The small molecule below binds the protein below.
Small molecule (SMILES): CC(=O)N[C@@H]1[C@@H](O)[C@H](O)[C@@H](CO)O[C@H]1O

Binding-site contacts:
Ligand atom C7 contacts residue ASN163 of chain 1.A at 3.5 Å.
Ligand atom C2 contacts residue ASN163 of chain 1.A at 2.5 Å.
Ligand atom C3 contacts residue FUC3 of chain 1.B at 3.9 Å.
Ligand atom C8 contacts residue FUC3 of chain 1.B at 4.3 Å.
Ligand atom O5 contacts residue ASN163 of chain 1.A at 2.4 Å (h-bond).
Ligand atom C3 contacts residue ASN163 of chain 1.A at 3.9 Å.
Ligand atom N2 contacts residue FUC3 of chain 1.B at 3.3 Å (h-bond).
Ligand atom C2 contacts residue FUC3 of chain 1.B at 4.0 Å.
Ligand atom O3 contacts residue FUC3 of chain 1.B at 4.5 Å.
Ligand atom N2 contacts residue ASN163 of chain 1.A at 3.0 Å (h-bond).
Ligand atom C1 contacts residue FUC3 of chain 1.B at 4.1 Å.
Ligand atom C5 contacts residue ASN163 of chain 1.A at 3.7 Å.
Ligand atom C4 contacts residue ASN163 of chain 1.A at 4.3 Å.
Ligand atom O7 contacts residue ASN163 of chain 1.A at 3.6 Å.
Ligand atom C7 contacts residue FUC3 of chain 1.B at 4.3 Å.
Ligand atom C1 contacts residue ASN163 of chain 1.A at 1.5 Å.

Sequence of chain 1.A:
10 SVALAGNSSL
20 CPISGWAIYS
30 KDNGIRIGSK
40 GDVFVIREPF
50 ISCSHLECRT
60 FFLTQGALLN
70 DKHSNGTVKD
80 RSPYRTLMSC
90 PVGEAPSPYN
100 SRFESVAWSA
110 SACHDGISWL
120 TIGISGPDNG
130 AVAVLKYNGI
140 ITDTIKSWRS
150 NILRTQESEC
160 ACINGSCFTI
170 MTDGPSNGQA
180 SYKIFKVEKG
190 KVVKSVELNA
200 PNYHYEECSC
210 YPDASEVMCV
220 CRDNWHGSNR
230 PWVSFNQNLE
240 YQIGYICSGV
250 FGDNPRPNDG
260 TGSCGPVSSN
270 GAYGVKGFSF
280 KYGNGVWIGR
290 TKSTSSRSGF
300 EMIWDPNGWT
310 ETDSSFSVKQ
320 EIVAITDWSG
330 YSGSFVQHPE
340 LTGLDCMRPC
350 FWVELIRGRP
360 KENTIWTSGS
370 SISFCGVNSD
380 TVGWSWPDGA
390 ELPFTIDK